Sequence of chain 1.A:
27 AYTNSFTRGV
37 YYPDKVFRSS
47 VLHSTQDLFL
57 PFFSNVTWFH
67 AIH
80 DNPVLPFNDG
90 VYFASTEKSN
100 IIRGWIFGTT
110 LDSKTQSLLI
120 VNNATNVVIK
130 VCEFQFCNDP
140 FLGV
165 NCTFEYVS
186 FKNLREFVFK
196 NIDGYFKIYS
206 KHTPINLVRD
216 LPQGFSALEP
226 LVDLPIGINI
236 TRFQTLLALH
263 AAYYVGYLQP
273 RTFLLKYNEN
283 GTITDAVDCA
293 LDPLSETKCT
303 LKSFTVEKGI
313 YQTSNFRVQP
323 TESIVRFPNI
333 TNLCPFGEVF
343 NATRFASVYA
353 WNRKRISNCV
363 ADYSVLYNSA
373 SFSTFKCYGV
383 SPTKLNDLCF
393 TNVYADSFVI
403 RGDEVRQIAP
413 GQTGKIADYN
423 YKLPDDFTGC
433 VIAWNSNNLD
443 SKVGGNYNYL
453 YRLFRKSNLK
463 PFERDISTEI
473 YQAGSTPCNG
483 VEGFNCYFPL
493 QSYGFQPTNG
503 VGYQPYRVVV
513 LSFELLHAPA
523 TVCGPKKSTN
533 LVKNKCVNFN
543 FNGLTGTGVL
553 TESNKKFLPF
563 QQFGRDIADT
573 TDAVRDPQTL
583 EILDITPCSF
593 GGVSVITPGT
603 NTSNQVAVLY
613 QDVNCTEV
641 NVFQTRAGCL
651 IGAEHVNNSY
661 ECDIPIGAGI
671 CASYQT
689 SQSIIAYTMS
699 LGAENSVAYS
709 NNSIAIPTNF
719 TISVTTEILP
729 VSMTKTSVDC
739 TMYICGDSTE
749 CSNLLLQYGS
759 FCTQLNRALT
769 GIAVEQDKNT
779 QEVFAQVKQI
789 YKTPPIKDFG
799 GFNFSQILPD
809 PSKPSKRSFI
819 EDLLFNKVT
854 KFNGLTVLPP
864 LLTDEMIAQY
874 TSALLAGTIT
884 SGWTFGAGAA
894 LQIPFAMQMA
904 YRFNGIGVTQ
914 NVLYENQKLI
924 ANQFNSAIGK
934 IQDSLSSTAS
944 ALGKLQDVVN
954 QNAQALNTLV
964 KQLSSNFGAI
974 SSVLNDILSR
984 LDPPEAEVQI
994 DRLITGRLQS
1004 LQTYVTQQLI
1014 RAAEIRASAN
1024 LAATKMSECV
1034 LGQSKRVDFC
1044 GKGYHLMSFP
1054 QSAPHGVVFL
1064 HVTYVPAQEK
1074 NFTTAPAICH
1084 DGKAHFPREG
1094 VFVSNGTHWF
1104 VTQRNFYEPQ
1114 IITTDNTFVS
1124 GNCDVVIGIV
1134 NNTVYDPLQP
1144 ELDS

The protein below binds the small molecule below.
Small molecule (SMILES): CC(=O)N[C@H]1[C@H](O[C@H]2[C@H](O)[C@@H](NC(C)=O)CO[C@@H]2CO)O[C@H](CO)[C@@H](O)[C@@H]1O

Binding-site contacts:
Ligand atom C3 contacts residue ASN1098 of chain 1.A at 3.8 Å.
Ligand atom C6 contacts residue PHE1103 of chain 1.A at 3.5 Å (hydrophobic).
Ligand atom C7 contacts residue HIS1101 of chain 1.A at 3.7 Å.
Ligand atom O7 contacts residue ASN1098 of chain 1.A at 3.2 Å (h-bond).
Ligand atom O4 contacts residue HIS1101 of chain 1.A at 3.6 Å.
Ligand atom C4 contacts residue ASN1098 of chain 1.A at 4.2 Å.
Ligand atom C8 contacts residue THR1100 of chain 1.A at 4.1 Å.
Ligand atom O6 contacts residue PHE1103 of chain 1.A at 4.4 Å.
Ligand atom C5 contacts residue HIS1101 of chain 1.A at 3.4 Å.
Ligand atom C1 contacts residue PHE1103 of chain 1.A at 4.0 Å (hydrophobic).
Ligand atom C1 contacts residue ASN1098 of chain 1.A at 1.4 Å.
Ligand atom C1 contacts residue HIS1101 of chain 1.A at 3.8 Å.
Ligand atom C3 contacts residue THR1100 of chain 1.A at 3.4 Å.
Ligand atom C6 contacts residue HIS1101 of chain 1.A at 4.5 Å.
Ligand atom C2 contacts residue ASN1098 of chain 1.A at 2.4 Å.
Ligand atom C3 contacts residue HIS1101 of chain 1.A at 3.6 Å.
Ligand atom N2 contacts residue ASN1098 of chain 1.A at 2.9 Å (h-bond).
Ligand atom C4 contacts residue HIS1101 of chain 1.A at 3.9 Å.
Ligand atom C8 contacts residue HIS1101 of chain 1.A at 4.0 Å.
Ligand atom O5 contacts residue ASN1098 of chain 1.A at 2.4 Å (h-bond).
Ligand atom O5 contacts residue HIS1101 of chain 1.A at 4.0 Å.
Ligand atom N2 contacts residue THR1100 of chain 1.A at 2.9 Å (h-bond).
Ligand atom O7 contacts residue HIS1101 of chain 1.A at 3.0 Å (h-bond).
Ligand atom C5 contacts residue PHE1103 of chain 1.A at 3.8 Å (hydrophobic).
Ligand atom O5 contacts residue PHE1103 of chain 1.A at 3.3 Å.
Ligand atom C7 contacts residue THR1100 of chain 1.A at 4.0 Å.
Ligand atom C2 contacts residue HIS1101 of chain 1.A at 4.2 Å.
Ligand atom C2 contacts residue THR1100 of chain 1.A at 3.4 Å.
Ligand atom C5 contacts residue ASN1098 of chain 1.A at 3.7 Å.
Ligand atom C1 contacts residue THR1100 of chain 1.A at 3.4 Å.
Ligand atom C8 contacts residue ASN1098 of chain 1.A at 3.3 Å.
Ligand atom C7 contacts residue ASN1098 of chain 1.A at 3.2 Å.
Ligand atom O3 contacts residue THR1100 of chain 1.A at 4.1 Å.